Sequence of chain 1.B:
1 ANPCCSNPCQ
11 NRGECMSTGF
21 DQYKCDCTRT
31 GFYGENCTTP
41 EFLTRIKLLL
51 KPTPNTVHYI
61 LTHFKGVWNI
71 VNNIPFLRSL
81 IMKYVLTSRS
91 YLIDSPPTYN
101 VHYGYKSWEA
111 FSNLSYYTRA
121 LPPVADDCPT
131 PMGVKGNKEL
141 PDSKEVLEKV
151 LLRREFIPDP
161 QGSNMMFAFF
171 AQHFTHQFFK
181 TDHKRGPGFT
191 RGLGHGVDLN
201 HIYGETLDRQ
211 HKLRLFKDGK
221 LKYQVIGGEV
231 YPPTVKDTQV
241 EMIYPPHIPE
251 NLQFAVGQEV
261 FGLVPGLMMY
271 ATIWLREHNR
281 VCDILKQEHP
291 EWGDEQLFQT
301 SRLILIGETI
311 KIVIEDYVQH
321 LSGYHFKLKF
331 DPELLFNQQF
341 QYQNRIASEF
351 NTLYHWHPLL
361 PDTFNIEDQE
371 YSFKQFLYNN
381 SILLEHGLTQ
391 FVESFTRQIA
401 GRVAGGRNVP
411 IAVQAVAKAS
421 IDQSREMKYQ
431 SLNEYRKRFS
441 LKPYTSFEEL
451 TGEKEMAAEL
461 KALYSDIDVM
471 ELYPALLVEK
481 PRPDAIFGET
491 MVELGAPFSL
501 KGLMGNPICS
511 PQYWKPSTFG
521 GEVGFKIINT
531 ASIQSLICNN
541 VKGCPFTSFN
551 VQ

Binding-site contacts:
Ligand atom C1 contacts residue GLU35 of chain 1.B at 4.3 Å.
Ligand atom O6 contacts residue PRO8 of chain 1.B at 4.4 Å.
Ligand atom C2 contacts residue TYR23 of chain 1.B at 4.4 Å (hydrophobic).
Ligand atom C4 contacts residue ASN36 of chain 1.B at 4.4 Å.
Ligand atom C2 contacts residue ASN36 of chain 1.B at 2.6 Å.
Ligand atom C8 contacts residue GLU35 of chain 1.B at 3.2 Å.
Ligand atom O6 contacts residue SER6 of chain 1.B at 3.7 Å.
Ligand atom C5 contacts residue PRO8 of chain 1.B at 4.4 Å (hydrophobic).
Ligand atom C5 contacts residue TYR23 of chain 1.B at 3.4 Å (hydrophobic).
Ligand atom O7 contacts residue ASN36 of chain 1.B at 3.2 Å (h-bond).
Ligand atom O5 contacts residue PRO8 of chain 1.B at 4.0 Å.
Ligand atom C1 contacts residue TYR23 of chain 1.B at 3.2 Å (hydrophobic).
Ligand atom O5 contacts residue TYR23 of chain 1.B at 3.3 Å (h-bond).
Ligand atom O5 contacts residue ASN36 of chain 1.B at 2.5 Å (h-bond).
Ligand atom C5 contacts residue ASN36 of chain 1.B at 3.8 Å.
Ligand atom C6 contacts residue PRO8 of chain 1.B at 4.0 Å (hydrophobic).
Ligand atom C6 contacts residue SER6 of chain 1.B at 3.7 Å.
Ligand atom C8 contacts residue ASN36 of chain 1.B at 4.4 Å.
Ligand atom C2 contacts residue GLU35 of chain 1.B at 4.2 Å.
Ligand atom C7 contacts residue ASN36 of chain 1.B at 3.3 Å.
Ligand atom N2 contacts residue ASN36 of chain 1.B at 3.0 Å (h-bond).
Ligand atom C6 contacts residue TYR23 of chain 1.B at 4.1 Å (hydrophobic).
Ligand atom C7 contacts residue GLU35 of chain 1.B at 3.6 Å.
Ligand atom C3 contacts residue ASN36 of chain 1.B at 3.9 Å.
Ligand atom C1 contacts residue ASN36 of chain 1.B at 1.5 Å.
Ligand atom N2 contacts residue GLU35 of chain 1.B at 3.1 Å (salt-bridge).

A protein and the small-molecule ligand that binds it are described below.
Small molecule (SMILES): CC(=O)N[C@@H]1[C@@H](O)[C@H](O)[C@@H](CO)O[C@H]1O